The small molecule below binds the protein below.
Small molecule (SMILES): NC(=O)c1csc([C@@H]2O[C@H](CO)[C@@H](O)[C@H]2O)n1

Sequence of chain 1.C:
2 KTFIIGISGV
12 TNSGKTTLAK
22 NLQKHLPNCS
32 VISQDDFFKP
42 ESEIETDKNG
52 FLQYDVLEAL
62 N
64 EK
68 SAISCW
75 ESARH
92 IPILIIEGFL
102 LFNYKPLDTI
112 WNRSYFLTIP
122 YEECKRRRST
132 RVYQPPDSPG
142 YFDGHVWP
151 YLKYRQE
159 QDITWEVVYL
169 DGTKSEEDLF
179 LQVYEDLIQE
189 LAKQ

Binding-site contacts:
Ligand atom O1B contacts residue PHE39 of chain 1.C at 3.6 Å.
Ligand atom C1K contacts residue TYR55 of chain 1.C at 3.7 Å (hydrophobic).
Ligand atom O2' contacts residue TYR142 of chain 1.C at 4.0 Å.
Ligand atom C1F contacts residue TYR55 of chain 1.C at 3.8 Å (hydrophobic).
Ligand atom O5' contacts residue PHE100 of chain 1.C at 4.0 Å.
Ligand atom O2' contacts residue TYR55 of chain 1.C at 3.9 Å.
Ligand atom N1A contacts residue PRO136 of chain 1.C at 4.1 Å.
Ligand atom S1J contacts residue ARG129 of chain 1.C at 4.2 Å.
Ligand atom N1A contacts residue TYR55 of chain 1.C at 3.7 Å.
Ligand atom O4' contacts residue PHE39 of chain 1.C at 3.8 Å.
Ligand atom C1F contacts residue PRO136 of chain 1.C at 4.1 Å (hydrophobic).
Ligand atom C1L contacts residue GLN135 of chain 1.C at 4.2 Å.
Ligand atom C1' contacts residue ARG129 of chain 1.C at 3.9 Å.
Ligand atom C3' contacts residue ARG129 of chain 1.C at 3.8 Å.
Ligand atom C1K contacts residue GLN135 of chain 1.C at 3.8 Å.
Ligand atom C4' contacts residue THR12 of chain 1.C at 4.2 Å.
Ligand atom O3' contacts residue ASP56 of chain 1.C at 2.7 Å (salt-bridge).
Ligand atom N1H contacts residue PHE39 of chain 1.C at 4.2 Å.
Ligand atom C5' contacts residue ASP36 of chain 1.C at 3.6 Å.
Ligand atom O2' contacts residue ASP56 of chain 1.C at 2.6 Å (salt-bridge).
Ligand atom C4' contacts residue ARG129 of chain 1.C at 3.9 Å.
Ligand atom C2' contacts residue ASP56 of chain 1.C at 3.0 Å.
Ligand atom N1A contacts residue GLN135 of chain 1.C at 2.8 Å (h-bond).
Ligand atom O2' contacts residue ARG129 of chain 1.C at 3.0 Å (salt-bridge).
Ligand atom N1H contacts residue TYR55 of chain 1.C at 4.0 Å.
Ligand atom O3' contacts residue THR12 of chain 1.C at 4.2 Å.
Ligand atom O3' contacts residue VAL147 of chain 1.C at 4.2 Å.
Ligand atom C1M contacts residue TYR134 of chain 1.C at 3.9 Å (hydrophobic).
Ligand atom O3' contacts residue ARG129 of chain 1.C at 2.9 Å (salt-bridge).
Ligand atom C5' contacts residue PHE39 of chain 1.C at 4.2 Å (hydrophobic).
Ligand atom O5' contacts residue ASP36 of chain 1.C at 2.8 Å (salt-bridge).
Ligand atom C1F contacts residue GLN135 of chain 1.C at 3.7 Å.
Ligand atom S1J contacts residue TYR55 of chain 1.C at 4.2 Å.
Ligand atom C1L contacts residue TYR55 of chain 1.C at 3.7 Å (hydrophobic).
Ligand atom C5' contacts residue PHE100 of chain 1.C at 3.5 Å (hydrophobic).
Ligand atom C1' contacts residue TYR134 of chain 1.C at 4.0 Å (hydrophobic).
Ligand atom C3' contacts residue ASP56 of chain 1.C at 3.0 Å.
Ligand atom S1J contacts residue TYR134 of chain 1.C at 3.8 Å.
Ligand atom C2' contacts residue ARG129 of chain 1.C at 3.9 Å.
Ligand atom C2' contacts residue TYR55 of chain 1.C at 3.8 Å (hydrophobic).